Binding-site contacts:
Ligand atom CB contacts residue TYR1076 of chain 3.B at 2.9 Å (hydrophobic).
Ligand atom CB contacts residue TYR1075 of chain 3.B at 2.8 Å (hydrophobic).
Ligand atom N contacts residue ALA1073 of chain 3.B at 2.0 Å.
Ligand atom NH1 contacts residue LEU1080 of chain 3.B at 2.6 Å (h-bond).
Ligand atom CZ contacts residue CYS1079 of chain 3.B at 1.6 Å (hydrophobic).
Ligand atom O contacts residue ASN1074 of chain 3.B at 1.6 Å (h-bond).
Ligand atom N contacts residue ASN1074 of chain 3.B at 1.0 Å.
Ligand atom CZ contacts residue THR1097 of chain 3.B at 2.9 Å.
Ligand atom O contacts residue VAL127 of chain 3.E at 2.5 Å (h-bond).
Ligand atom NE contacts residue CYS1079 of chain 3.B at 2.3 Å (h-bond).
Ligand atom CB contacts residue ASN1074 of chain 3.B at 1.7 Å.
Ligand atom OE1 contacts residue ARG165 of chain 3.E at 2.9 Å (salt-bridge).
Ligand atom C contacts residue ALA1073 of chain 3.B at 2.9 Å (hydrophobic).
Ligand atom CG contacts residue ASN1074 of chain 3.B at 2.7 Å.
Ligand atom O contacts residue ALA1073 of chain 3.B at 2.7 Å.
Ligand atom O contacts residue TYR1076 of chain 3.B at 2.3 Å (h-bond).
Ligand atom N contacts residue ASN1074 of chain 3.B at 0.9 Å.
Ligand atom CZ contacts residue TYR1076 of chain 3.B at 2.8 Å (hydrophobic).
Ligand atom O contacts residue ASP1071 of chain 3.B at 2.9 Å (salt-bridge).
Ligand atom CA contacts residue ASN1074 of chain 3.B at 0.2 Å.
Ligand atom CG contacts residue TYR1075 of chain 3.B at 2.6 Å (hydrophobic).
Ligand atom NH1 contacts residue CYS1079 of chain 3.B at 1.7 Å.
Ligand atom CG contacts residue ASN1074 of chain 3.B at 2.5 Å.
Ligand atom CA contacts residue ALA1073 of chain 3.B at 3.0 Å (hydrophobic).
Ligand atom N contacts residue ASN1074 of chain 3.B at 2.3 Å (h-bond).
Ligand atom CA contacts residue TYR1075 of chain 3.B at 2.5 Å (hydrophobic).
Ligand atom C contacts residue ASN1074 of chain 3.B at 0.8 Å.
Ligand atom N contacts residue TYR1075 of chain 3.B at 1.5 Å (h-bond).
Ligand atom NH1 contacts residue TYR1076 of chain 3.B at 1.9 Å (h-bond).
Ligand atom NH2 contacts residue CYS1079 of chain 3.B at 2.0 Å.
Ligand atom CB contacts residue ASN1074 of chain 3.B at 1.8 Å.
Ligand atom CD contacts residue TYR1076 of chain 3.B at 2.3 Å (hydrophobic).
Ligand atom N contacts residue GLY105 of chain 3.E at 2.8 Å (h-bond).
Ligand atom CG contacts residue TYR1076 of chain 3.B at 2.4 Å (hydrophobic).
Ligand atom CD contacts residue CYS1079 of chain 3.B at 2.6 Å (hydrophobic).
Ligand atom NH1 contacts residue THR1097 of chain 3.B at 2.8 Å.
Ligand atom O contacts residue ASN1074 of chain 3.B at 2.1 Å (h-bond).
Ligand atom NE contacts residue TYR1076 of chain 3.B at 2.0 Å.
Ligand atom C contacts residue ASN1074 of chain 3.B at 1.5 Å.
Ligand atom CA contacts residue ASN1074 of chain 3.B at 0.6 Å.

Sequence of chain 3.B:
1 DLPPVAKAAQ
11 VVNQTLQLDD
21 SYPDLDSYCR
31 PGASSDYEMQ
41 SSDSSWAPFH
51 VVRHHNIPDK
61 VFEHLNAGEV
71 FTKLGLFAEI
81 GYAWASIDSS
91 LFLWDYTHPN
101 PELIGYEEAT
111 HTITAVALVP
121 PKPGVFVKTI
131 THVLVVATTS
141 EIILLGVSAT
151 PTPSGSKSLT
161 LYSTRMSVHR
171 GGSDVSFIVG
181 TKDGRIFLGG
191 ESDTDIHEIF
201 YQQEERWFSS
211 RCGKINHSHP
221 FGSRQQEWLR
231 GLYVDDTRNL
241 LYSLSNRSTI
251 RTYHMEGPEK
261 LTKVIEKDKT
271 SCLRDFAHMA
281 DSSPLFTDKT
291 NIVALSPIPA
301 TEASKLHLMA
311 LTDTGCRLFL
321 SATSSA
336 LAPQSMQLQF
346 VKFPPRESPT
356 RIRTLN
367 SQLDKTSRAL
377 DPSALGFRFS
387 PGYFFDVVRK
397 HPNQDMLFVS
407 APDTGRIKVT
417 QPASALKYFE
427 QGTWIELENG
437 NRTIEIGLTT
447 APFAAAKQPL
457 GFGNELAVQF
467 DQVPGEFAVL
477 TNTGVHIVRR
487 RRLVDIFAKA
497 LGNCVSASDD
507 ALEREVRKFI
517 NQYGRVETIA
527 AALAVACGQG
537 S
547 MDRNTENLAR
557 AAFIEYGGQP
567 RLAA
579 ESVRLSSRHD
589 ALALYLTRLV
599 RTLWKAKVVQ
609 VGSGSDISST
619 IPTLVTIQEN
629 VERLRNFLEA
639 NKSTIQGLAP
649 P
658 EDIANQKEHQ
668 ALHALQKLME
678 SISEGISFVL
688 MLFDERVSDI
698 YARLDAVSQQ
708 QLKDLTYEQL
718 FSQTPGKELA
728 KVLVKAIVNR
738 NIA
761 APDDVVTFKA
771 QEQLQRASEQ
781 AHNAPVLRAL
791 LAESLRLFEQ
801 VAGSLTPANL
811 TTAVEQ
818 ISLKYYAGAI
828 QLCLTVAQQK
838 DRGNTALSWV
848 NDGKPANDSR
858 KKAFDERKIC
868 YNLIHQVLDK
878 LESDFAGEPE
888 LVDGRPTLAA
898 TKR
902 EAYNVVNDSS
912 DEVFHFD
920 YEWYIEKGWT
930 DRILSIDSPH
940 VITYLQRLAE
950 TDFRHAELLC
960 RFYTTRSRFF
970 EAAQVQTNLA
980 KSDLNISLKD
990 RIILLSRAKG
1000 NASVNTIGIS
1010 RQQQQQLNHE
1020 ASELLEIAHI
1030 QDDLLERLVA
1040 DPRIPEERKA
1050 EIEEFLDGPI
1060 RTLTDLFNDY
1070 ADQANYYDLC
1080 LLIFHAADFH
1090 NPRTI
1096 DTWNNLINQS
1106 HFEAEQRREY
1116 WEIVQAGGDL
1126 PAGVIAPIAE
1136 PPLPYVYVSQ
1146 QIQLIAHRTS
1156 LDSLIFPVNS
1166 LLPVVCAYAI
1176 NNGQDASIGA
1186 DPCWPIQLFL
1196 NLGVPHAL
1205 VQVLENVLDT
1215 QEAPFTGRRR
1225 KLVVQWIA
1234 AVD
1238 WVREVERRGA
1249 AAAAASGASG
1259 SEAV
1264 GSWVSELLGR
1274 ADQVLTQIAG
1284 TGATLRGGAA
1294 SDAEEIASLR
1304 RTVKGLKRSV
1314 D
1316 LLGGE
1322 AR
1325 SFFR

This small molecule binds to this protein.
Small molecule (SMILES): CSCC[C@H](NC(=O)[C@@H]1CCCN1C(=O)[C@H](CC(C)C)NC(=O)[C@H](CC(C)C)NC(=O)[C@H](CCCCN)NC(=O)[C@H](C)NC(=O)[C@H](CCCCN)NC(=O)[C@@H](N)CCCN=C(N)N)C(=O)N[C@@H](CCC(=O)O)C(=O)N[C@@H](CCC(=O)O)C(=O)N[C@@H](C)C(=O)N[C@@H](CC(C)C)C(=O)N[C@@H](CC(C)C)C(=O)N1CCC[C@H]1C=O

Sequence of chain 3.E:
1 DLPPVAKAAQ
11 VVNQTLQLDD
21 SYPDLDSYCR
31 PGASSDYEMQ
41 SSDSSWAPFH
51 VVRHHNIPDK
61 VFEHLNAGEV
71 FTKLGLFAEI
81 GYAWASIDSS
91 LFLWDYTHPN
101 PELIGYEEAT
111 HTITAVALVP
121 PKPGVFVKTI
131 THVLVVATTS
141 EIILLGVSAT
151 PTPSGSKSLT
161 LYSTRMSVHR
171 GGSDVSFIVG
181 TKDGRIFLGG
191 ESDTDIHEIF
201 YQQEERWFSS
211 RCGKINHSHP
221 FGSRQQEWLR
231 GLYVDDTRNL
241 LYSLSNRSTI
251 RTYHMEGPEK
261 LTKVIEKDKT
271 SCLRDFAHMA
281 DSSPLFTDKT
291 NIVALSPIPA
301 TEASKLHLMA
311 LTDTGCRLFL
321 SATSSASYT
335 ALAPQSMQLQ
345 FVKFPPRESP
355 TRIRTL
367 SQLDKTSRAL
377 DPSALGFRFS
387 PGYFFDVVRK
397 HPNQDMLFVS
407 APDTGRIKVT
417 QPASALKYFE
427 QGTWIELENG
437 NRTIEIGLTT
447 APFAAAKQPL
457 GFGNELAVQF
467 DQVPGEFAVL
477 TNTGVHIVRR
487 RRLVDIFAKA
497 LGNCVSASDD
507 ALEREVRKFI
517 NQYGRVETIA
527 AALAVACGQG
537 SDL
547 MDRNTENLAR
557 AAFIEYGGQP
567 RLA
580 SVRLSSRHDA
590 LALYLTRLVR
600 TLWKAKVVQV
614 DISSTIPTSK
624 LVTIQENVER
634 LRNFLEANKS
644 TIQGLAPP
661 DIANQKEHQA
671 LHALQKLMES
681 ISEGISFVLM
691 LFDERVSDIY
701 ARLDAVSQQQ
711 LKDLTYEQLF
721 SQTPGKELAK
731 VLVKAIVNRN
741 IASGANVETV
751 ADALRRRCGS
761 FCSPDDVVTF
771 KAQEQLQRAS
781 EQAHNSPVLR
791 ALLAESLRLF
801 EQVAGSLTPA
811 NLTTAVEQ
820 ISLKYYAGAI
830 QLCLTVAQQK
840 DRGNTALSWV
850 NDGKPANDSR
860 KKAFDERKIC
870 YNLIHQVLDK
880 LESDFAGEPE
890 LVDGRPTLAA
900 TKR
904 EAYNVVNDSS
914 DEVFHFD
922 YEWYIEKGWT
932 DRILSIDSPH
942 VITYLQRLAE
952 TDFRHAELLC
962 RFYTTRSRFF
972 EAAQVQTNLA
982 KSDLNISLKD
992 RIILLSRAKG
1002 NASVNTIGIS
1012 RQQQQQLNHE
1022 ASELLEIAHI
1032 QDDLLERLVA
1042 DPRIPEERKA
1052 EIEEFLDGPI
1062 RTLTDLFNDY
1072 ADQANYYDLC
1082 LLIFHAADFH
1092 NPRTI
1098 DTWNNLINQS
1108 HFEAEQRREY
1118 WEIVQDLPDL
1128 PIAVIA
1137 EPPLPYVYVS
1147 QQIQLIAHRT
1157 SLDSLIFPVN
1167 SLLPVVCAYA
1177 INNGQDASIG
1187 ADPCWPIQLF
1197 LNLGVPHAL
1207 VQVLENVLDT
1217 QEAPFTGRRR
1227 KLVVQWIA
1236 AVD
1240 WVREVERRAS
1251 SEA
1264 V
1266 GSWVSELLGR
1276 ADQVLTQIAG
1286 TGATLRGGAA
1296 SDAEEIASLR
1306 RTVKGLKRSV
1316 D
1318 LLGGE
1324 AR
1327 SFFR